Binding-site contacts:
Ligand atom C2 contacts residue LYS66 of chain 1.A at 3.9 Å.
Ligand atom N3 contacts residue ASP121 of chain 1.A at 4.2 Å.
Ligand atom O13 contacts residue ASN44 of chain 1.A at 3.4 Å.
Ligand atom O13 contacts residue THR45 of chain 1.A at 3.0 Å (h-bond).
Ligand atom C11 contacts residue PHE120 of chain 1.A at 3.6 Å (hydrophobic).
Ligand atom O4' contacts residue LYS66 of chain 1.A at 3.3 Å (salt-bridge).
Ligand atom O4 contacts residue LYS66 of chain 1.A at 3.7 Å.
Ligand atom C1' contacts residue ASP121 of chain 1.A at 3.9 Å.
Ligand atom N3 contacts residue LYS66 of chain 1.A at 3.8 Å.
Ligand atom N1 contacts residue LYS66 of chain 1.A at 3.6 Å.
Ligand atom C11 contacts residue VAL43 of chain 1.A at 4.2 Å (hydrophobic).
Ligand atom O12 contacts residue THR45 of chain 1.A at 2.4 Å (h-bond).
Ligand atom C4 contacts residue LYS66 of chain 1.A at 3.7 Å.
Ligand atom C8 contacts residue PHE120 of chain 1.A at 4.1 Å (hydrophobic).
Ligand atom O12 contacts residue VAL43 of chain 1.A at 4.1 Å.
Ligand atom C10 contacts residue VAL43 of chain 1.A at 4.0 Å (hydrophobic).
Ligand atom C2 contacts residue ASP121 of chain 1.A at 3.6 Å.
Ligand atom O13 contacts residue HIS12 of chain 1.A at 3.2 Å.
Ligand atom O12 contacts residue PHE120 of chain 1.A at 3.6 Å.
Ligand atom C11 contacts residue THR45 of chain 1.A at 3.4 Å.
Ligand atom C13 contacts residue VAL43 of chain 1.A at 4.2 Å (hydrophobic).
Ligand atom O12 contacts residue ASN44 of chain 1.A at 4.0 Å.
Ligand atom C5 contacts residue LYS66 of chain 1.A at 3.7 Å.
Ligand atom C9 contacts residue ASP121 of chain 1.A at 3.8 Å.
Ligand atom C2 contacts residue HIS119 of chain 1.A at 4.1 Å.
Ligand atom C4' contacts residue LYS66 of chain 1.A at 4.0 Å.
Ligand atom C1' contacts residue LYS66 of chain 1.A at 3.6 Å.
Ligand atom O2 contacts residue ASP121 of chain 1.A at 3.1 Å (salt-bridge).
Ligand atom C4 contacts residue ASN67 of chain 1.A at 3.9 Å.
Ligand atom C8 contacts residue ASP121 of chain 1.A at 3.3 Å.
Ligand atom O13 contacts residue VAL43 of chain 1.A at 4.2 Å.
Ligand atom O2 contacts residue HIS119 of chain 1.A at 2.9 Å.
Ligand atom O4' contacts residue ASP121 of chain 1.A at 4.1 Å.
Ligand atom C12 contacts residue VAL43 of chain 1.A at 3.7 Å (hydrophobic).
Ligand atom O13 contacts residue PHE120 of chain 1.A at 3.7 Å.
Ligand atom C9 contacts residue PHE120 of chain 1.A at 3.9 Å (hydrophobic).
Ligand atom C6 contacts residue LYS66 of chain 1.A at 3.7 Å.
Ligand atom C11 contacts residue ASN44 of chain 1.A at 3.9 Å.
Ligand atom N3 contacts residue ASN67 of chain 1.A at 4.0 Å.
Ligand atom O4 contacts residue ASN67 of chain 1.A at 3.3 Å.

A small-molecule ligand and the protein it binds are described below.
Small molecule (SMILES): O=C(O)C1CCN([C@H]2[C@H](O)[C@H](n3ccc(=O)[nH]c3=O)O[C@@H]2CO)CC1

Sequence of chain 1.A:
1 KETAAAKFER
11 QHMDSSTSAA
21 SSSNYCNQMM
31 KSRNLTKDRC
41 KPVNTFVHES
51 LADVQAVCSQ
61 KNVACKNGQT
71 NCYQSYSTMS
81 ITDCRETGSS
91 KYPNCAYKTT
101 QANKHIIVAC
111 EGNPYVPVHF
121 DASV